Sequence of chain 1.B:
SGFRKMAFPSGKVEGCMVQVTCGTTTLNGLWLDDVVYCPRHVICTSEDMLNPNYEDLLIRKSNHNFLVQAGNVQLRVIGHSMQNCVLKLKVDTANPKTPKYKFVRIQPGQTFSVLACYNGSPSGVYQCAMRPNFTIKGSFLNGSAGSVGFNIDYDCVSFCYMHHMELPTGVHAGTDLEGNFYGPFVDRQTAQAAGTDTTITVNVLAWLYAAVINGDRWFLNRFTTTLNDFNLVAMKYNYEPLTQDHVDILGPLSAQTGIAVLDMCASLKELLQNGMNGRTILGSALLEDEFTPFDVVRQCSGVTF

Binding-site contacts:
Ligand atom O contacts residue THR24 of chain 1.B at 3.6 Å (h-bond).
Ligand atom NE2 contacts residue THR25 of chain 1.B at 3.2 Å (h-bond).
Ligand atom O contacts residue SER144 of chain 1.B at 3.0 Å (h-bond).
Ligand atom C contacts residue GLY143 of chain 1.B at 3.4 Å.
Ligand atom CA contacts residue GLU166 of chain 1.B at 3.3 Å.
Ligand atom O contacts residue GLN189 of chain 1.B at 3.2 Å.
Ligand atom CB contacts residue MET165 of chain 1.B at 3.6 Å (hydrophobic).
Ligand atom CA contacts residue THR24 of chain 1.B at 3.3 Å.
Ligand atom O contacts residue GLY143 of chain 1.B at 2.8 Å (h-bond).
Ligand atom O contacts residue ALA145 of chain 1.B at 2.9 Å (h-bond).
Ligand atom O contacts residue THR25 of chain 1.B at 3.5 Å.
Ligand atom O contacts residue THR24 of chain 1.B at 3.3 Å (h-bond).
Ligand atom CD contacts residue THR24 of chain 1.B at 3.5 Å.
Ligand atom CG contacts residue SER46 of chain 1.B at 3.5 Å.
Ligand atom OE1 contacts residue HIS163 of chain 1.B at 2.7 Å (h-bond).
Ligand atom CG contacts residue THR190 of chain 1.B at 3.3 Å.
Ligand atom C contacts residue GLY143 of chain 1.B at 3.2 Å.
Ligand atom CD contacts residue SER46 of chain 1.B at 3.0 Å.
Ligand atom N contacts residue GLU166 of chain 1.B at 3.0 Å (salt-bridge).
Ligand atom CD2 contacts residue GLN189 of chain 1.B at 3.4 Å.
Ligand atom OE1 contacts residue SER46 of chain 1.B at 3.0 Å (h-bond).
Ligand atom N contacts residue THR26 of chain 1.B at 2.9 Å (h-bond).
Ligand atom O contacts residue GLU166 of chain 1.B at 2.9 Å (salt-bridge).
Ligand atom OE1 contacts residue GLU166 of chain 1.B at 3.5 Å.
Ligand atom N contacts residue GLN189 of chain 1.B at 3.0 Å (h-bond).
Ligand atom OE1 contacts residue THR24 of chain 1.B at 2.7 Å (h-bond).
Ligand atom O contacts residue THR26 of chain 1.B at 2.9 Å (h-bond).
Ligand atom NZ contacts residue MET49 of chain 1.B at 3.5 Å (h-bond).
Ligand atom OG contacts residue GLY143 of chain 1.B at 3.2 Å.
Ligand atom CD contacts residue GLN189 of chain 1.B at 3.3 Å.
Ligand atom NE2 contacts residue PHE140 of chain 1.B at 3.2 Å (h-bond).
Ligand atom O contacts residue MET165 of chain 1.B at 3.2 Å.
Ligand atom NZ contacts residue GLN189 of chain 1.B at 3.1 Å (h-bond).
Ligand atom O contacts residue GLY143 of chain 1.B at 3.0 Å (h-bond).
Ligand atom CD contacts residue THR190 of chain 1.B at 3.2 Å.
Ligand atom NE2 contacts residue GLU166 of chain 1.B at 3.1 Å (salt-bridge).
Ligand atom OG contacts residue ASN142 of chain 1.B at 3.2 Å (h-bond).
Ligand atom N contacts residue HIS164 of chain 1.B at 3.1 Å (h-bond).
Ligand atom NE2 contacts residue SER46 of chain 1.B at 3.5 Å (h-bond).
Ligand atom O contacts residue PRO168 of chain 1.B at 3.4 Å.

Sequence of chain 1.A:
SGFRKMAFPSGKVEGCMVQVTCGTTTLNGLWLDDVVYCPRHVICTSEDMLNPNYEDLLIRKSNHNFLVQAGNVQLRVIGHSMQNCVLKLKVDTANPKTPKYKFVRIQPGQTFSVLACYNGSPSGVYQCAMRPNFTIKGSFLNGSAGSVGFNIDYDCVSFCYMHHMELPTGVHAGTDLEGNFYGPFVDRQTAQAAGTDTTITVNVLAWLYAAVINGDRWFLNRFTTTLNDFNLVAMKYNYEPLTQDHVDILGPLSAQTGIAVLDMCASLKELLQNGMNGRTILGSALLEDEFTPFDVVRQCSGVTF

A protein and the small-molecule ligand that binds it are described below.
Small molecule (SMILES): CC(C)C[C@H](NC(=O)[C@H](CCCCN)NC(=O)[C@@H]1CCCN1C(=O)[C@H](Cc1ccc(O)cc1)NC(=O)[C@H](C)N)C(=O)N[C@@H](CCC(N)=O)C(=O)N[C@@H](CO)C(=O)N[C@@H](CO)C(=O)N[C@H](C=O)CCC(N)=O